Binding-site contacts:
Ligand atom O7 contacts residue HIS104 of chain 55.B at 4.2 Å.
Ligand atom C5 contacts residue ASN154 of chain 38.B at 3.7 Å.
Ligand atom C7 contacts residue GLU155 of chain 38.B at 4.1 Å.
Ligand atom O6 contacts residue HIS104 of chain 55.B at 2.8 Å.
Ligand atom C8 contacts residue ASN154 of chain 38.B at 3.8 Å.
Ligand atom C2 contacts residue ASN154 of chain 38.B at 2.4 Å.
Ligand atom O5 contacts residue HIS104 of chain 55.B at 3.2 Å (h-bond).
Ligand atom O7 contacts residue ASN154 of chain 38.B at 3.1 Å (h-bond).
Ligand atom C5 contacts residue HIS104 of chain 55.B at 3.3 Å.
Ligand atom C4 contacts residue ASN154 of chain 38.B at 4.2 Å.
Ligand atom O7 contacts residue GLU155 of chain 38.B at 3.8 Å.
Ligand atom C1 contacts residue HIS104 of chain 55.B at 3.2 Å.
Ligand atom C7 contacts residue ASN154 of chain 38.B at 3.3 Å.
Ligand atom C3 contacts residue ASN154 of chain 38.B at 3.8 Å.
Ligand atom C6 contacts residue HIS104 of chain 55.B at 3.7 Å.
Ligand atom C1 contacts residue ASN154 of chain 38.B at 1.4 Å.
Ligand atom O5 contacts residue ASN154 of chain 38.B at 2.4 Å (h-bond).
Ligand atom C8 contacts residue GLU155 of chain 38.B at 3.8 Å.
Ligand atom C2 contacts residue HIS104 of chain 55.B at 4.4 Å.
Ligand atom N2 contacts residue ASN154 of chain 38.B at 2.9 Å (h-bond).

The protein below binds the small molecule below.
Small molecule (SMILES): CC(=O)N[C@@H]1[C@@H](O)[C@H](O)[C@@H](CO)O[C@H]1O

Sequence of chain 38.B:
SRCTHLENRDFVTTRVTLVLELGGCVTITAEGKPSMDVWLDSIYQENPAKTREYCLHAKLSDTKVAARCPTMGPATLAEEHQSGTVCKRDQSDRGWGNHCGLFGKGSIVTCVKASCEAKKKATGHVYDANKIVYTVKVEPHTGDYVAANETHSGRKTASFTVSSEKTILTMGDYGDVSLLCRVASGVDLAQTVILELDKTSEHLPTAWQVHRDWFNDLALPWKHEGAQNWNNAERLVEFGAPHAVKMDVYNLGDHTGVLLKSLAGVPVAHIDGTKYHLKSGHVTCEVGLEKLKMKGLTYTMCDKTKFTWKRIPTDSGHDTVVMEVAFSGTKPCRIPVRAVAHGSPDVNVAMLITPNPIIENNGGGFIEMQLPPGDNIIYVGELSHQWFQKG

Sequence of chain 55.B:
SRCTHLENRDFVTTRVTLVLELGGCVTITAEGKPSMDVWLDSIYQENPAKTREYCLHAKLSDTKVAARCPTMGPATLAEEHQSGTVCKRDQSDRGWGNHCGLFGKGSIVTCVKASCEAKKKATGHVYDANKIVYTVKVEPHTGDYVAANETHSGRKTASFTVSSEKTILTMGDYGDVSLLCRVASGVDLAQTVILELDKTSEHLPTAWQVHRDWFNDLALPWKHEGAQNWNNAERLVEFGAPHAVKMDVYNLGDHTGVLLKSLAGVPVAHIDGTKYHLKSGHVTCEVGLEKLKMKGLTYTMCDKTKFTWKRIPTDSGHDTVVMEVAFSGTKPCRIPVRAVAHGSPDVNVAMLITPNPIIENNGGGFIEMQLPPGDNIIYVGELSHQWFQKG